Binding-site contacts:
Ligand atom C11 contacts residue PHE195 of chain 1.A at 4.0 Å (hydrophobic).
Ligand atom C03 contacts residue PHE129 of chain 1.A at 3.7 Å (hydrophobic).
Ligand atom O09 contacts residue ILE198 of chain 1.A at 3.4 Å.
Ligand atom C06 contacts residue VAL166 of chain 1.A at 3.7 Å (hydrophobic).
Ligand atom C05 contacts residue PHE162 of chain 1.A at 3.8 Å (hydrophobic).
Ligand atom C08 contacts residue PHE31 of chain 1.A at 3.7 Å (hydrophobic).
Ligand atom C06 contacts residue PHE162 of chain 1.A at 4.0 Å (hydrophobic).
Ligand atom C06 contacts residue ALA224 of chain 1.A at 4.2 Å (hydrophobic).
Ligand atom C07 contacts residue PHE31 of chain 1.A at 4.0 Å (hydrophobic).
Ligand atom O09 contacts residue LEU101 of chain 1.A at 3.6 Å.
Ligand atom C06 contacts residue LEU147 of chain 1.A at 3.6 Å (hydrophobic).
Ligand atom C03 contacts residue HIS251 of chain 1.A at 4.1 Å.
Ligand atom O01 contacts residue VAL166 of chain 1.A at 3.7 Å.
Ligand atom C07 contacts residue PHE129 of chain 1.A at 3.9 Å (hydrophobic).
Ligand atom C08 contacts residue PHE129 of chain 1.A at 3.6 Å (hydrophobic).
Ligand atom C02 contacts residue ALA224 of chain 1.A at 3.6 Å (hydrophobic).
Ligand atom O09 contacts residue PHE129 of chain 1.A at 4.0 Å.
Ligand atom O10 contacts residue SER100 of chain 1.A at 3.6 Å.
Ligand atom C02 contacts residue PHE129 of chain 1.A at 4.1 Å (hydrophobic).
Ligand atom C04 contacts residue PHE162 of chain 1.A at 4.3 Å (hydrophobic).
Ligand atom C11 contacts residue ILE198 of chain 1.A at 3.8 Å (hydrophobic).
Ligand atom C07 contacts residue PHE199 of chain 1.A at 4.0 Å (hydrophobic).
Ligand atom C06 contacts residue MET223 of chain 1.A at 4.3 Å (hydrophobic).
Ligand atom C11 contacts residue PHE199 of chain 1.A at 3.5 Å (hydrophobic).
Ligand atom C05 contacts residue PHE199 of chain 1.A at 3.8 Å (hydrophobic).
Ligand atom C07 contacts residue ILE198 of chain 1.A at 4.2 Å (hydrophobic).
Ligand atom C08 contacts residue ILE198 of chain 1.A at 4.0 Å (hydrophobic).
Ligand atom O10 contacts residue PHE129 of chain 1.A at 3.5 Å.
Ligand atom C04 contacts residue PHE129 of chain 1.A at 4.1 Å (hydrophobic).
Ligand atom O10 contacts residue HIS251 of chain 1.A at 3.8 Å.
Ligand atom C11 contacts residue PHE31 of chain 1.A at 3.8 Å (hydrophobic).
Ligand atom O09 contacts residue PHE31 of chain 1.A at 3.2 Å.
Ligand atom O09 contacts residue SER100 of chain 1.A at 4.3 Å.
Ligand atom O01 contacts residue MET223 of chain 1.A at 4.1 Å.
Ligand atom O01 contacts residue ALA224 of chain 1.A at 3.3 Å.
Ligand atom C05 contacts residue LEU147 of chain 1.A at 3.7 Å (hydrophobic).
Ligand atom C04 contacts residue PHE199 of chain 1.A at 4.1 Å (hydrophobic).
Ligand atom C08 contacts residue LEU101 of chain 1.A at 4.3 Å (hydrophobic).
Ligand atom C02 contacts residue VAL166 of chain 1.A at 4.2 Å (hydrophobic).
Ligand atom C02 contacts residue HIS251 of chain 1.A at 3.5 Å.

The protein below binds the small molecule below.
Small molecule (SMILES): Cc1c2ccocc-2oc1=O

Sequence of chain 1.A:
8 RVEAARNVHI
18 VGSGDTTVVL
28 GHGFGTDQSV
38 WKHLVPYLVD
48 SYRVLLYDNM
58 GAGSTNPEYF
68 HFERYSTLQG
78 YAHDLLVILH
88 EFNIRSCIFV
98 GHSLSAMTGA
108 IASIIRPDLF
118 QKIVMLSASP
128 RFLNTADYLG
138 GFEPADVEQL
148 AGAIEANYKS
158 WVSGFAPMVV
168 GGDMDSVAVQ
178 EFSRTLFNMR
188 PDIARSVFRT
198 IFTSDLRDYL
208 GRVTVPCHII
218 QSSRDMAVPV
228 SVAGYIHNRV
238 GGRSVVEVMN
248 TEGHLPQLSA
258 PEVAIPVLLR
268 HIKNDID